Sequence of chain 1.A:
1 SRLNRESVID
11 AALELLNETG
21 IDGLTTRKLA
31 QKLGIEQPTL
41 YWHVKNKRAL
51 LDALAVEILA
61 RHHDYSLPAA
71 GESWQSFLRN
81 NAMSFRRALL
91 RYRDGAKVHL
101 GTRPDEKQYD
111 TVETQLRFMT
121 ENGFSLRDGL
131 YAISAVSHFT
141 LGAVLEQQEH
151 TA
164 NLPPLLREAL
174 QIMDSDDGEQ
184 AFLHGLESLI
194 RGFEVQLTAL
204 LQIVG

A protein and the small-molecule ligand that binds it are described below.
Small molecule (SMILES): Cc1c2c(c(O)c3c(O)cccc13)C(=O)[C@]1(O)C(=O)C(C(N)=O)=C(O)[C@@H](N(C)C)[C@@H]1C2

Sequence of chain 2.A:
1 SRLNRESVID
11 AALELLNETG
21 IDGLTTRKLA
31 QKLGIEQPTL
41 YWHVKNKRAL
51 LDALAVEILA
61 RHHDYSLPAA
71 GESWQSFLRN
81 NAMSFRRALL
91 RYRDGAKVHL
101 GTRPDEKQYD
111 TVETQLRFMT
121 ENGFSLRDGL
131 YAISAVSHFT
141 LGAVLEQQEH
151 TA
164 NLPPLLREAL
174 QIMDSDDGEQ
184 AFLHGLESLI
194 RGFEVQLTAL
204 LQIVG

Binding-site contacts:
Ligand atom C42 contacts residue ASN81 of chain 1.A at 2.9 Å.
Ligand atom C12 contacts residue K1 of chain 1.C at 3.8 Å.
Ligand atom O1C contacts residue PHE85 of chain 1.A at 3.5 Å.
Ligand atom C4 contacts residue ASN81 of chain 1.A at 3.7 Å.
Ligand atom C43 contacts residue SER137 of chain 1.A at 3.6 Å.
Ligand atom C8 contacts residue MET176 of chain 2.A at 3.4 Å (hydrophobic).
Ligand atom O1 contacts residue VAL112 of chain 1.A at 3.6 Å.
Ligand atom C9 contacts residue LEU173 of chain 2.A at 3.7 Å (hydrophobic).
Ligand atom O10 contacts residue THR102 of chain 1.A at 3.6 Å.
Ligand atom C21 contacts residue HIS63 of chain 1.A at 3.7 Å.
Ligand atom O12 contacts residue HIS99 of chain 1.A at 3.2 Å (h-bond).
Ligand atom N4 contacts residue SER137 of chain 1.A at 3.6 Å (h-bond).
Ligand atom C1A contacts residue PRO104 of chain 1.A at 3.7 Å (hydrophobic).
Ligand atom O3 contacts residue ASN81 of chain 1.A at 2.8 Å (h-bond).
Ligand atom C10 contacts residue PRO104 of chain 1.A at 3.5 Å (hydrophobic).
Ligand atom O11 contacts residue K1 of chain 1.C at 2.6 Å.
Ligand atom O3 contacts residue GLN115 of chain 1.A at 3.2 Å (h-bond).
Ligand atom O21 contacts residue HIS63 of chain 1.A at 3.0 Å (h-bond).
Ligand atom C41 contacts residue SER137 of chain 1.A at 3.8 Å.
Ligand atom C5 contacts residue GLN115 of chain 1.A at 3.3 Å.
Ligand atom O21 contacts residue SER66 of chain 1.A at 3.4 Å.
Ligand atom C42 contacts residue SER137 of chain 1.A at 3.4 Å.
Ligand atom N4 contacts residue ASN81 of chain 1.A at 3.0 Å (h-bond).
Ligand atom C3 contacts residue HIS63 of chain 1.A at 3.6 Å.
Ligand atom C42 contacts residue ILE133 of chain 1.A at 3.8 Å (hydrophobic).
Ligand atom O3 contacts residue HIS63 of chain 1.A at 2.7 Å (h-bond).
Ligand atom O11 contacts residue THR102 of chain 1.A at 3.7 Å.
Ligand atom O10 contacts residue ARG103 of chain 1.A at 3.4 Å.
Ligand atom C11 contacts residue K1 of chain 1.C at 3.7 Å.
Ligand atom C4 contacts residue GLN115 of chain 1.A at 3.4 Å.
Ligand atom C3 contacts residue GLN115 of chain 1.A at 3.5 Å.
Ligand atom O10 contacts residue MET176 of chain 2.A at 3.8 Å.
Ligand atom C43 contacts residue ASN81 of chain 1.A at 3.4 Å.
Ligand atom C9 contacts residue MET176 of chain 2.A at 3.2 Å (hydrophobic).
Ligand atom C43 contacts residue PHE85 of chain 1.A at 3.4 Å (hydrophobic).
Ligand atom O12 contacts residue K1 of chain 1.C at 2.8 Å.
Ligand atom O21 contacts residue THR111 of chain 1.A at 3.6 Å.
Ligand atom C10 contacts residue MET176 of chain 2.A at 3.8 Å (hydrophobic).
Ligand atom O10 contacts residue PRO104 of chain 1.A at 3.5 Å.
Ligand atom O21 contacts residue GLN115 of chain 1.A at 3.3 Å (h-bond).